Binding-site contacts:
Ligand atom N2 contacts residue TYR103 of chain 1.A at 3.6 Å.
Ligand atom O13 contacts residue LYS54 of chain 1.A at 3.2 Å.
Ligand atom C3 contacts residue LEU159 of chain 1.A at 3.9 Å (hydrophobic).
Ligand atom N2 contacts residue VAL104 of chain 1.A at 2.9 Å (h-bond).
Ligand atom C19 contacts residue ASP113 of chain 1.A at 3.5 Å.
Ligand atom N2 contacts residue ALA52 of chain 1.A at 3.6 Å.
Ligand atom N23 contacts residue MET33 of chain 1.A at 3.6 Å.
Ligand atom C3 contacts residue ALA52 of chain 1.A at 3.4 Å (hydrophobic).
Ligand atom N4 contacts residue TYR105 of chain 1.A at 3.7 Å.
Ligand atom C8 contacts residue ALA52 of chain 1.A at 3.8 Å (hydrophobic).
Ligand atom C28 contacts residue MET33 of chain 1.A at 3.3 Å (hydrophobic).
Ligand atom C21 contacts residue GLY34 of chain 1.A at 3.7 Å.
Ligand atom C1 contacts residue LEU159 of chain 1.A at 3.8 Å (hydrophobic).
Ligand atom C27 contacts residue MET33 of chain 1.A at 3.4 Å (hydrophobic).
Ligand atom N23 contacts residue ASP113 of chain 1.A at 3.5 Å (salt-bridge).
Ligand atom C12 contacts residue VAL41 of chain 1.A at 3.7 Å (hydrophobic).
Ligand atom N2 contacts residue MET106 of chain 1.A at 3.7 Å.
Ligand atom C11 contacts residue VAL41 of chain 1.A at 3.8 Å (hydrophobic).
Ligand atom C18 contacts residue LEU159 of chain 1.A at 3.9 Å (hydrophobic).
Ligand atom C9 contacts residue LEU159 of chain 1.A at 3.4 Å (hydrophobic).
Ligand atom C8 contacts residue LEU159 of chain 1.A at 3.4 Å (hydrophobic).
Ligand atom C3 contacts residue MET106 of chain 1.A at 3.7 Å (hydrophobic).
Ligand atom C1 contacts residue TYR103 of chain 1.A at 3.3 Å (hydrophobic).
Ligand atom C12 contacts residue LYS54 of chain 1.A at 3.7 Å.
Ligand atom C7 contacts residue LEU159 of chain 1.A at 3.9 Å (hydrophobic).
Ligand atom N4 contacts residue MET106 of chain 1.A at 2.8 Å (h-bond).
Ligand atom O26 contacts residue LEU118 of chain 1.A at 3.3 Å.
Ligand atom C25 contacts residue ASP113 of chain 1.A at 3.8 Å.
Ligand atom C28 contacts residue ASP113 of chain 1.A at 3.1 Å.
Ligand atom O26 contacts residue ASP113 of chain 1.A at 3.4 Å (salt-bridge).
Ligand atom N4 contacts residue ALA52 of chain 1.A at 3.7 Å.
Ligand atom O13 contacts residue TYR103 of chain 1.A at 3.6 Å (h-bond).
Ligand atom C15 contacts residue SER169 of chain 1.A at 3.8 Å.
Ligand atom N4 contacts residue VAL104 of chain 1.A at 3.8 Å.
Ligand atom C3 contacts residue VAL104 of chain 1.A at 3.7 Å (hydrophobic).
Ligand atom C24 contacts residue ASP113 of chain 1.A at 3.3 Å.
Ligand atom C27 contacts residue ASP113 of chain 1.A at 3.6 Å.
Ligand atom C5 contacts residue MET106 of chain 1.A at 3.3 Å (hydrophobic).
Ligand atom C10 contacts residue LEU159 of chain 1.A at 3.8 Å (hydrophobic).
Ligand atom C21 contacts residue MET33 of chain 1.A at 3.6 Å (hydrophobic).

Sequence of chain 1.A:
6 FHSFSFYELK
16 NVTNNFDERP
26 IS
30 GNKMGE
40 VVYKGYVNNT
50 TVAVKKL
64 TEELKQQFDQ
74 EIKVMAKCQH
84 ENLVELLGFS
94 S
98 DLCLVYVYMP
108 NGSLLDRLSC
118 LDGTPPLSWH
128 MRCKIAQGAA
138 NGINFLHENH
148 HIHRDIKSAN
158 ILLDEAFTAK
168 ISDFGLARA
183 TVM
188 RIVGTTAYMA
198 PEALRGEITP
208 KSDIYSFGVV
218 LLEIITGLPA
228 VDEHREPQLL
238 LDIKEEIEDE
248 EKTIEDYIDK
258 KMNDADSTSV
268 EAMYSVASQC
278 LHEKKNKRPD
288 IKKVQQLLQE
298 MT

A protein and the small-molecule ligand that binds it are described below.
Small molecule (SMILES): c1nc(NC2CCC(N3CCOCC3)CC2)c2c(C3CCOCC3)c[nH]c2n1